Binding-site contacts:
Ligand atom C2 contacts residue LYS40 of chain 1.A at 4.4 Å.
Ligand atom O5 contacts residue GLY39 of chain 1.A at 3.6 Å.
Ligand atom C4 contacts residue LYS40 of chain 1.A at 3.6 Å.
Ligand atom C1 contacts residue THR41 of chain 1.A at 3.7 Å.
Ligand atom O6 contacts residue THR41 of chain 1.A at 4.5 Å.
Ligand atom C1 contacts residue PHE42 of chain 1.A at 3.6 Å (hydrophobic).
Ligand atom C4 contacts residue THR41 of chain 1.A at 3.4 Å.
Ligand atom C4 contacts residue ASP475 of chain 1.A at 4.1 Å.
Ligand atom C2 contacts residue THR41 of chain 1.A at 4.0 Å.
Ligand atom C2 contacts residue PHE42 of chain 1.A at 4.1 Å (hydrophobic).
Ligand atom C2 contacts residue GLY39 of chain 1.A at 3.5 Å.
Ligand atom O6 contacts residue ASP475 of chain 1.A at 3.7 Å.
Ligand atom C4 contacts residue GLY39 of chain 1.A at 3.7 Å.
Ligand atom C3 contacts residue GLY39 of chain 1.A at 4.3 Å.
Ligand atom C3 contacts residue THR41 of chain 1.A at 3.5 Å.

The protein below binds the small molecule below.
Small molecule (SMILES): C[C@@H](O)[C@@H](C)O

Sequence of chain 1.A:
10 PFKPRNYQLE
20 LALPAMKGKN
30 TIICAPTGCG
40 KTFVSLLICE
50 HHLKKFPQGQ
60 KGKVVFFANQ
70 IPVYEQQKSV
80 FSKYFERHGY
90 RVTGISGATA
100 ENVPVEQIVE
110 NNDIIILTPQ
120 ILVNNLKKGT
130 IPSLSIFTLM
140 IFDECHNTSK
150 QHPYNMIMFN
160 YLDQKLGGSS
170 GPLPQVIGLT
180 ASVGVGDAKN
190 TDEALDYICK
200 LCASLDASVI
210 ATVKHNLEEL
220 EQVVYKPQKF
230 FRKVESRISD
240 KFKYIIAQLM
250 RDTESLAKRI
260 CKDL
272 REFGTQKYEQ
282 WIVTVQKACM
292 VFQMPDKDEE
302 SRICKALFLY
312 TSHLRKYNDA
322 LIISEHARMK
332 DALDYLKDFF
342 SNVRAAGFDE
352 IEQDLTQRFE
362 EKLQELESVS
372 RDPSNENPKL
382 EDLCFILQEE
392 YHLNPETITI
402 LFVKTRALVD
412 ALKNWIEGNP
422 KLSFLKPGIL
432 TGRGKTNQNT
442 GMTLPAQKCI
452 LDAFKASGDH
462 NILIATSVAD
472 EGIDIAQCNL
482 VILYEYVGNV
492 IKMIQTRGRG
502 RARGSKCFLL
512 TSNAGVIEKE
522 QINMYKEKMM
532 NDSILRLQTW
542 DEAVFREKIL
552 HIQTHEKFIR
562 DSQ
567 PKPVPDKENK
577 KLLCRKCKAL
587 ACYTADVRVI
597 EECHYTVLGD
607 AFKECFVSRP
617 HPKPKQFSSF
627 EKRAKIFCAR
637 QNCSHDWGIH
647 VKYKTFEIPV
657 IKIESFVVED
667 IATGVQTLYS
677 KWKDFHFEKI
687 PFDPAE